This small molecule binds to this protein.
Small molecule (SMILES): CC(=O)N[C@@H]1[C@@H](O)[C@H](O)[C@@H](CO)O[C@H]1O

Binding-site contacts:
Ligand atom C7 contacts residue SER279 of chain 1.I at 4.4 Å.
Ligand atom C1 contacts residue THR241 of chain 1.I at 4.0 Å.
Ligand atom C2 contacts residue THR241 of chain 1.I at 4.4 Å.
Ligand atom O7 contacts residue ASN239 of chain 1.I at 4.4 Å.
Ligand atom C8 contacts residue GLU280 of chain 1.I at 4.5 Å.
Ligand atom N2 contacts residue THR241 of chain 1.I at 4.2 Å.
Ligand atom C1 contacts residue ASN239 of chain 1.I at 1.5 Å.
Ligand atom C2 contacts residue ASN239 of chain 1.I at 2.5 Å.
Ligand atom O5 contacts residue THR241 of chain 1.I at 4.5 Å.
Ligand atom C8 contacts residue ASN281 of chain 1.I at 4.5 Å.
Ligand atom C8 contacts residue ILE282 of chain 1.I at 4.1 Å (hydrophobic).
Ligand atom O5 contacts residue ASN239 of chain 1.I at 2.4 Å (h-bond).
Ligand atom O7 contacts residue HIS356 of chain 1.I at 4.3 Å.
Ligand atom C3 contacts residue THR241 of chain 1.I at 4.2 Å.
Ligand atom N2 contacts residue ASN239 of chain 1.I at 2.8 Å (h-bond).
Ligand atom C8 contacts residue SER279 of chain 1.I at 3.0 Å.
Ligand atom C7 contacts residue ASN239 of chain 1.I at 3.9 Å.
Ligand atom C3 contacts residue ASN239 of chain 1.I at 3.7 Å.
Ligand atom C4 contacts residue ASN239 of chain 1.I at 4.2 Å.
Ligand atom C5 contacts residue THR241 of chain 1.I at 4.4 Å.
Ligand atom C5 contacts residue ASN239 of chain 1.I at 3.7 Å.

Sequence of chain 1.I:
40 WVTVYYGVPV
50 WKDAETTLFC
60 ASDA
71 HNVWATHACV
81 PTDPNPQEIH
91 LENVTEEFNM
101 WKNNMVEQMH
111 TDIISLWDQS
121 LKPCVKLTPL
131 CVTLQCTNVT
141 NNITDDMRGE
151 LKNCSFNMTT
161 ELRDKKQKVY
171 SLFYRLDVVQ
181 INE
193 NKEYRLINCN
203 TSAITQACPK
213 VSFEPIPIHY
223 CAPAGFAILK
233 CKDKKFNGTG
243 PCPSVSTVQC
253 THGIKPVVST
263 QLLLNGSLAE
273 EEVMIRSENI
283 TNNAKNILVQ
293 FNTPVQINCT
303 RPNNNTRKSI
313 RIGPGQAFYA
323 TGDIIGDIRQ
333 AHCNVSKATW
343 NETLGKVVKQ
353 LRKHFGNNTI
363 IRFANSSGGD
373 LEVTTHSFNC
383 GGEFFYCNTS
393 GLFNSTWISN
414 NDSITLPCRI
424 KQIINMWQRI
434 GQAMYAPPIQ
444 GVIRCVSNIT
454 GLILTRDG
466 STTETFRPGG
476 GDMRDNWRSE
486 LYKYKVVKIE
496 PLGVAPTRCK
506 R